Sequence of chain 1.A:
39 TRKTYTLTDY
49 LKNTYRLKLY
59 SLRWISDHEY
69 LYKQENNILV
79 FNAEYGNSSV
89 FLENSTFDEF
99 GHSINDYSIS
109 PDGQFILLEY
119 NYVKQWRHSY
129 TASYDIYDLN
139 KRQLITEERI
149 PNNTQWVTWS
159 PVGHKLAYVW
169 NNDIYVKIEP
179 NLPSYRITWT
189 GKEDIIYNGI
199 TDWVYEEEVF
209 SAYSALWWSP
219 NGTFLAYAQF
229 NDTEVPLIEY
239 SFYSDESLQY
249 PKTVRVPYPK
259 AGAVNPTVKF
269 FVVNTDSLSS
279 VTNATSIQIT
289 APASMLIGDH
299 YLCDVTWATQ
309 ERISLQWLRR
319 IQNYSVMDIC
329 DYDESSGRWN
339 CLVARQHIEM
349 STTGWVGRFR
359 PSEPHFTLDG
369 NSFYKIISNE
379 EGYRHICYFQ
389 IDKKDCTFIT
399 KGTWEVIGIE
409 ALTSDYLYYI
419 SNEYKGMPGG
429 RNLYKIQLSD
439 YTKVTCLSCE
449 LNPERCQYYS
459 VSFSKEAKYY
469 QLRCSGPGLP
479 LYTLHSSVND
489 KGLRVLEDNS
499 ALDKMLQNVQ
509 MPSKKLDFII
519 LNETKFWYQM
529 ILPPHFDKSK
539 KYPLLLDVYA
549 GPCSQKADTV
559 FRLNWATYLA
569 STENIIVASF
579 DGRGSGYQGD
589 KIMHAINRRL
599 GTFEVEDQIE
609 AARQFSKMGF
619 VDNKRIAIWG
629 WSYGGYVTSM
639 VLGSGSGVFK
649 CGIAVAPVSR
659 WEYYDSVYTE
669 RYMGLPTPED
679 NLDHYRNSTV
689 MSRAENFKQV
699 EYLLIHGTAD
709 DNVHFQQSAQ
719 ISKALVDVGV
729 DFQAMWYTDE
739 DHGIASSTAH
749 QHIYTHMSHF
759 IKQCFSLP

A small-molecule ligand and the protein it binds are described below.
Small molecule (SMILES): CC(=O)N[C@@H]1[C@@H](O)[C@H](O)[C@@H](CO)O[C@H]1O

Binding-site contacts:
Ligand atom C1 contacts residue ASN75 of chain 1.A at 3.8 Å.
Ligand atom C5 contacts residue GLU73 of chain 1.A at 3.8 Å.
Ligand atom C2 contacts residue ASN75 of chain 1.A at 3.9 Å.
Ligand atom C4 contacts residue ASN92 of chain 1.A at 4.2 Å.
Ligand atom N2 contacts residue GLU73 of chain 1.A at 4.0 Å.
Ligand atom C8 contacts residue ASN75 of chain 1.A at 3.6 Å.
Ligand atom C5 contacts residue ASN74 of chain 1.A at 3.9 Å.
Ligand atom O5 contacts residue GLU73 of chain 1.A at 3.8 Å.
Ligand atom C7 contacts residue ASN75 of chain 1.A at 3.7 Å.
Ligand atom O6 contacts residue ASN74 of chain 1.A at 2.8 Å (h-bond).
Ligand atom C5 contacts residue ASN92 of chain 1.A at 3.7 Å.
Ligand atom C2 contacts residue ASN92 of chain 1.A at 2.5 Å.
Ligand atom C6 contacts residue ASN74 of chain 1.A at 3.6 Å.
Ligand atom C3 contacts residue GLU73 of chain 1.A at 4.2 Å.
Ligand atom C7 contacts residue ASN92 of chain 1.A at 3.6 Å.
Ligand atom C1 contacts residue GLU73 of chain 1.A at 3.1 Å.
Ligand atom C2 contacts residue GLU73 of chain 1.A at 4.0 Å.
Ligand atom O5 contacts residue ASN92 of chain 1.A at 2.4 Å (h-bond).
Ligand atom C1 contacts residue ASN92 of chain 1.A at 1.5 Å.
Ligand atom O5 contacts residue ASN74 of chain 1.A at 4.1 Å.
Ligand atom C3 contacts residue ASN92 of chain 1.A at 3.8 Å.
Ligand atom N2 contacts residue ASN92 of chain 1.A at 2.9 Å (h-bond).
Ligand atom N2 contacts residue ASN75 of chain 1.A at 2.9 Å (h-bond).
Ligand atom C8 contacts residue ASN92 of chain 1.A at 3.9 Å.